Binding-site contacts:
Ligand atom O contacts residue LEU61 of chain 1.B at 2.6 Å (h-bond).
Ligand atom O4 contacts residue MET65 of chain 1.B at 2.7 Å (h-bond).
Ligand atom C contacts residue THR80 of chain 1.B at 3.6 Å.
Ligand atom CD1 contacts residue ASP141 of chain 1.B at 3.2 Å.
Ligand atom C5 contacts residue LEU61 of chain 1.B at 3.3 Å (hydrophobic).
Ligand atom ODE contacts residue ASN331 of chain 1.B at 3.6 Å.
Ligand atom OD1 contacts residue LEU76 of chain 1.B at 3.2 Å.
Ligand atom O contacts residue THR80 of chain 1.B at 2.8 Å (h-bond).
Ligand atom C contacts residue MET60 of chain 1.B at 3.6 Å (hydrophobic).
Ligand atom CZ contacts residue PRO67 of chain 1.B at 3.4 Å (hydrophobic).
Ligand atom O4 contacts residue PRO66 of chain 1.B at 3.5 Å.
Ligand atom O contacts residue PRO143 of chain 1.B at 3.1 Å.
Ligand atom OC contacts residue THR80 of chain 1.B at 2.6 Å (h-bond).
Ligand atom OD1 contacts residue PRO67 of chain 1.B at 3.6 Å.
Ligand atom CD1 contacts residue CYS8 of chain 1.B at 3.5 Å (hydrophobic).
Ligand atom CE2 contacts residue ASN331 of chain 1.B at 3.5 Å.
Ligand atom C5 contacts residue GLN62 of chain 1.B at 3.6 Å.
Ligand atom OH contacts residue BGC1 of chain 1.M at 3.2 Å.
Ligand atom OH contacts residue GLY9 of chain 1.B at 3.6 Å.
Ligand atom OD1 contacts residue PRO68 of chain 1.B at 3.1 Å.
Ligand atom CD1 contacts residue PRO67 of chain 1.B at 3.4 Å (hydrophobic).
Ligand atom O4 contacts residue BGC1 of chain 1.M at 1.4 Å.
Ligand atom CN contacts residue TYR166 of chain 1.B at 2.9 Å (hydrophobic).
Ligand atom CN contacts residue ARG165 of chain 1.B at 3.5 Å.
Ligand atom C5 contacts residue BGC1 of chain 1.M at 3.2 Å.
Ligand atom O contacts residue LEU76 of chain 1.B at 3.3 Å (h-bond).
Ligand atom C6 contacts residue GLN62 of chain 1.B at 3.6 Å.
Ligand atom O contacts residue LEU55 of chain 1.B at 3.5 Å.
Ligand atom N contacts residue LEU61 of chain 1.B at 3.5 Å (h-bond).
Ligand atom C4 contacts residue MET65 of chain 1.B at 3.4 Å (hydrophobic).
Ligand atom O contacts residue MET60 of chain 1.B at 3.4 Å.
Ligand atom OD2 contacts residue PRO143 of chain 1.B at 3.5 Å.
Ligand atom CB contacts residue THR80 of chain 1.B at 3.5 Å.
Ligand atom CD2 contacts residue ASN331 of chain 1.B at 3.2 Å.
Ligand atom C5 contacts residue MET65 of chain 1.B at 3.3 Å (hydrophobic).
Ligand atom C3 contacts residue BGC1 of chain 1.M at 3.6 Å.
Ligand atom O4 contacts residue PRO67 of chain 1.B at 3.0 Å (h-bond).
Ligand atom C4 contacts residue BGC1 of chain 1.M at 2.5 Å.
Ligand atom CL contacts residue GLY9 of chain 1.B at 3.1 Å.
Ligand atom C6 contacts residue LEU61 of chain 1.B at 3.5 Å (hydrophobic).

This small molecule binds to this protein.
Small molecule (SMILES): CN[C@H](CC(C)C)C(=O)N[C@H]1C(=O)N[C@@H](CC(N)=O)C(=O)N[C@H]2C(=O)N[C@H]3C(=O)N[C@H](C(=O)N[C@H](C(=O)O)c4cc(O)cc(O)c4-c4cc3ccc4O)[C@H](O)c3ccc(c(Cl)c3)Oc3cc2cc(c3O)Oc2ccc(cc2Cl)[C@H]1O

Sequence of chain 1.B:
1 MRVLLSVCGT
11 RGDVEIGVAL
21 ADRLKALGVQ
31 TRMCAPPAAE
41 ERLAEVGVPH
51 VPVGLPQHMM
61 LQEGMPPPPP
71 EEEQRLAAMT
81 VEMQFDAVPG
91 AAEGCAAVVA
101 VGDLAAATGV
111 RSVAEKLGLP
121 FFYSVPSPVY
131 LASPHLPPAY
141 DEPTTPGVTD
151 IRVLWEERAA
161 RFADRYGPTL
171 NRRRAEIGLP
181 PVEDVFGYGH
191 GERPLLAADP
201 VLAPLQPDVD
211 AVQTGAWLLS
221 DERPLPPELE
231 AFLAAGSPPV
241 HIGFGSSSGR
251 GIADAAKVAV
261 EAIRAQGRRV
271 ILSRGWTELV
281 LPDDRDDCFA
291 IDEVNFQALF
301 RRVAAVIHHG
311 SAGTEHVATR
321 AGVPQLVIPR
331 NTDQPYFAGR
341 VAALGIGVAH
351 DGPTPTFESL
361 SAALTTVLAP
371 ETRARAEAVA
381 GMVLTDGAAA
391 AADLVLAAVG